Binding-site contacts:
Ligand atom C2 contacts residue VAL228 of chain 3.A at 4.0 Å (hydrophobic).
Ligand atom N9 contacts residue LEU171 of chain 3.A at 4.0 Å.
Ligand atom C2 contacts residue PHE160 of chain 3.A at 3.7 Å (hydrophobic).
Ligand atom O6 contacts residue PHE160 of chain 3.A at 4.1 Å.
Ligand atom O6 contacts residue GLN229 of chain 3.A at 2.9 Å (h-bond).
Ligand atom C4 contacts residue ARG177 of chain 3.A at 3.8 Å.
Ligand atom O6 contacts residue ILE55 of chain 4.A at 3.6 Å.
Ligand atom O2 contacts residue SER227 of chain 3.A at 3.6 Å.
Ligand atom N7 contacts residue ALA57 of chain 4.A at 3.5 Å.
Ligand atom N9 contacts residue ARG177 of chain 3.A at 4.0 Å.
Ligand atom O6 contacts residue THR58 of chain 4.A at 3.9 Å.
Ligand atom O2 contacts residue GLN229 of chain 3.A at 3.8 Å.
Ligand atom N9 contacts residue PHE160 of chain 3.A at 3.5 Å.
Ligand atom N1 contacts residue PHE160 of chain 3.A at 3.6 Å.
Ligand atom C2 contacts residue GLN229 of chain 3.A at 3.8 Å.
Ligand atom N1 contacts residue GLN229 of chain 3.A at 3.0 Å (h-bond).
Ligand atom C6 contacts residue PHE160 of chain 3.A at 3.5 Å (hydrophobic).
Ligand atom O2 contacts residue ARG177 of chain 3.A at 2.9 Å (salt-bridge).
Ligand atom N7 contacts residue PHE160 of chain 3.A at 3.6 Å.
Ligand atom C4 contacts residue ASN255 of chain 3.A at 3.8 Å.
Ligand atom O6 contacts residue TYR9 of chain 4.A at 3.8 Å.
Ligand atom N3 contacts residue ASN255 of chain 3.A at 3.3 Å (h-bond).
Ligand atom N8 contacts residue LEU171 of chain 3.A at 3.8 Å.
Ligand atom C6 contacts residue GLN229 of chain 3.A at 3.7 Å.
Ligand atom N3 contacts residue PHE160 of chain 3.A at 3.7 Å.
Ligand atom N8 contacts residue PHE160 of chain 3.A at 3.6 Å.
Ligand atom C2 contacts residue ARG177 of chain 3.A at 3.6 Å.
Ligand atom N8 contacts residue ALA57 of chain 4.A at 3.8 Å.
Ligand atom C2 contacts residue ASN255 of chain 3.A at 3.9 Å.
Ligand atom N7 contacts residue THR58 of chain 4.A at 2.9 Å (h-bond).
Ligand atom C5 contacts residue PHE160 of chain 3.A at 3.4 Å (hydrophobic).
Ligand atom O2 contacts residue ASN255 of chain 3.A at 4.1 Å.
Ligand atom N8 contacts residue ASP59 of chain 4.A at 3.9 Å.
Ligand atom N9 contacts residue THR58 of chain 4.A at 4.0 Å.
Ligand atom C5 contacts residue THR58 of chain 4.A at 4.0 Å.
Ligand atom N8 contacts residue THR58 of chain 4.A at 3.3 Å (h-bond).
Ligand atom N3 contacts residue ARG177 of chain 3.A at 3.0 Å (salt-bridge).
Ligand atom O2 contacts residue PHE160 of chain 3.A at 3.9 Å.
Ligand atom C4 contacts residue PHE160 of chain 3.A at 3.4 Å (hydrophobic).
Ligand atom O2 contacts residue VAL228 of chain 3.A at 2.9 Å (h-bond).

This protein binds this small molecule.
Small molecule (SMILES): O=c1[nH]c(=O)c2nn[nH]c2[nH]1

Sequence of chain 3.A:
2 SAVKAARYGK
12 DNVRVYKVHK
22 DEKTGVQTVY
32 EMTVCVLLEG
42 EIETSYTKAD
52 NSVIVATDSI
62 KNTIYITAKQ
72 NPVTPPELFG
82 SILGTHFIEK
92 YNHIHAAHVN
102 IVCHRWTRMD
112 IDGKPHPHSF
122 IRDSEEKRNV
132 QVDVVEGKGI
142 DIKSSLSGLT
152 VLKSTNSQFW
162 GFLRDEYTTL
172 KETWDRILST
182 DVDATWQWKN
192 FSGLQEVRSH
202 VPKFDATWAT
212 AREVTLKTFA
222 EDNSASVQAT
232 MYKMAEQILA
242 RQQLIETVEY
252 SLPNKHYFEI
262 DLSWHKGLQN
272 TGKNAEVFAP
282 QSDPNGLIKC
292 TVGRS

Sequence of chain 4.A:
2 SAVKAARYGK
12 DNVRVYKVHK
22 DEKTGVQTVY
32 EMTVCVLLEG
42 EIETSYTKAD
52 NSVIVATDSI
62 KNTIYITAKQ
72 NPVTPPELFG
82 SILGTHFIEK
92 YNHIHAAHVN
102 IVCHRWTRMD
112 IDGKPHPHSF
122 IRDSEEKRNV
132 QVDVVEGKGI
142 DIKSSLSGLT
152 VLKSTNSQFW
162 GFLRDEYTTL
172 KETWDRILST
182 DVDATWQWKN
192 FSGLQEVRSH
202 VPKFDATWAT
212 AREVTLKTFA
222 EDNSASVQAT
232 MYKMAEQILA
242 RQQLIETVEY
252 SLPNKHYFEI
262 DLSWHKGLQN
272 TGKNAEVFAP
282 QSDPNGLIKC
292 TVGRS